Binding-site contacts:
Ligand atom O5 contacts residue TRP185 of chain 1.F at 4.4 Å.
Ligand atom N2 contacts residue THR189 of chain 1.F at 3.7 Å.
Ligand atom C1 contacts residue TRP185 of chain 1.F at 4.0 Å (hydrophobic).
Ligand atom O4 contacts residue TRP185 of chain 1.F at 4.3 Å.
Ligand atom N2 contacts residue ASN187 of chain 1.F at 3.0 Å (h-bond).
Ligand atom C3 contacts residue ASN187 of chain 1.F at 3.9 Å.
Ligand atom C1 contacts residue ASN187 of chain 1.F at 1.5 Å.
Ligand atom C5 contacts residue ASN187 of chain 1.F at 3.7 Å.
Ligand atom O5 contacts residue ASN187 of chain 1.F at 2.4 Å (h-bond).
Ligand atom O6 contacts residue TRP185 of chain 1.F at 4.0 Å.
Ligand atom C5 contacts residue TRP185 of chain 1.F at 4.0 Å (hydrophobic).
Ligand atom O7 contacts residue ASN187 of chain 1.F at 3.9 Å.
Ligand atom C4 contacts residue ASN187 of chain 1.F at 4.3 Å.
Ligand atom C2 contacts residue ASN187 of chain 1.F at 2.6 Å.
Ligand atom C8 contacts residue ASN187 of chain 1.F at 3.9 Å.
Ligand atom C8 contacts residue THR189 of chain 1.F at 3.8 Å.
Ligand atom C7 contacts residue ASN187 of chain 1.F at 3.6 Å.
Ligand atom C7 contacts residue THR189 of chain 1.F at 4.3 Å.

The small molecule below binds the protein below.
Small molecule (SMILES): CC(=O)N[C@@H]1[C@@H](O)[C@H](O)[C@@H](CO)O[C@H]1O

Sequence of chain 1.F:
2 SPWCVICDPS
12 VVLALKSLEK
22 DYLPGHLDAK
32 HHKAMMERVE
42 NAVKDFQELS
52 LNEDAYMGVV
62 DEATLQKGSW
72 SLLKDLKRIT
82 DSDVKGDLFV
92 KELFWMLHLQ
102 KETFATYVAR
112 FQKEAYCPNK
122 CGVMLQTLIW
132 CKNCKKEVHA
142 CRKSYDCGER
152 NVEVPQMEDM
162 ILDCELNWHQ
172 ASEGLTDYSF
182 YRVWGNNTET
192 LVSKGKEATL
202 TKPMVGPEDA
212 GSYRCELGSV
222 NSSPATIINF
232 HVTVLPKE